Binding-site contacts:
Ligand atom O3 contacts residue ILE244 of chain 1.A at 3.5 Å (h-bond).
Ligand atom C11 contacts residue GLN284 of chain 1.A at 2.9 Å.
Ligand atom C14 contacts residue GLN284 of chain 1.A at 3.0 Å.
Ligand atom N2 contacts residue ASP60 of chain 1.A at 2.8 Å (salt-bridge).
Ligand atom C29 contacts residue ASP60 of chain 1.A at 3.5 Å.
Ligand atom O3 contacts residue SER241 of chain 1.A at 3.5 Å (h-bond).
Ligand atom C42 contacts residue PRO286 of chain 1.A at 3.5 Å (hydrophobic).
Ligand atom P1 contacts residue SER241 of chain 1.A at 3.2 Å.
Ligand atom N5 contacts residue GLN284 of chain 1.A at 3.6 Å (h-bond).
Ligand atom C18 contacts residue ASP60 of chain 1.A at 3.2 Å.
Ligand atom C13 contacts residue ASP60 of chain 1.A at 3.0 Å.
Ligand atom C25 contacts residue ASP60 of chain 1.A at 3.2 Å.
Ligand atom C24 contacts residue ASP60 of chain 1.A at 3.1 Å.
Ligand atom O2 contacts residue CYS240 of chain 1.A at 3.4 Å.
Ligand atom C6 contacts residue SER241 of chain 1.A at 3.6 Å.
Ligand atom C7 contacts residue SER241 of chain 1.A at 3.0 Å.
Ligand atom O1 contacts residue ARG246 of chain 1.A at 2.5 Å (salt-bridge).
Ligand atom N1 contacts residue ASP60 of chain 1.A at 3.1 Å (salt-bridge).
Ligand atom C11 contacts residue ASP60 of chain 1.A at 3.5 Å.
Ligand atom O1 contacts residue GLY245 of chain 1.A at 3.1 Å.
Ligand atom O3 contacts residue CYS240 of chain 1.A at 2.9 Å (h-bond).
Ligand atom O3 contacts residue ALA242 of chain 1.A at 3.5 Å (h-bond).
Ligand atom C29 contacts residue TYR58 of chain 1.A at 3.6 Å (hydrophobic).
Ligand atom N4 contacts residue GLN284 of chain 1.A at 3.2 Å (h-bond).
Ligand atom C13 contacts residue GLN284 of chain 1.A at 3.4 Å.
Ligand atom C3 contacts residue GLN284 of chain 1.A at 3.5 Å.
Ligand atom P1 contacts residue CYS240 of chain 1.A at 3.5 Å.
Ligand atom C15 contacts residue PHE281 of chain 1.A at 3.7 Å (hydrophobic).
Ligand atom N3 contacts residue ASP60 of chain 1.A at 3.1 Å (salt-bridge).
Ligand atom O2 contacts residue SER241 of chain 1.A at 2.4 Å (h-bond).
Ligand atom O1 contacts residue CYS240 of chain 1.A at 3.5 Å (h-bond).
Ligand atom O3 contacts residue GLY245 of chain 1.A at 3.0 Å (h-bond).
Ligand atom C42 contacts residue GLU33 of chain 1.A at 3.3 Å.
Ligand atom C2 contacts residue SER241 of chain 1.A at 3.4 Å.
Ligand atom C33 contacts residue ARG36 of chain 1.A at 3.2 Å.
Ligand atom C12 contacts residue GLN284 of chain 1.A at 3.5 Å.
Ligand atom C1 contacts residue SER241 of chain 1.A at 3.7 Å.
Ligand atom C26 contacts residue ASP60 of chain 1.A at 3.6 Å.
Ligand atom C22 contacts residue PHE281 of chain 1.A at 3.4 Å (hydrophobic).
Ligand atom C23 contacts residue ASP60 of chain 1.A at 3.5 Å.

Sequence of chain 1.A:
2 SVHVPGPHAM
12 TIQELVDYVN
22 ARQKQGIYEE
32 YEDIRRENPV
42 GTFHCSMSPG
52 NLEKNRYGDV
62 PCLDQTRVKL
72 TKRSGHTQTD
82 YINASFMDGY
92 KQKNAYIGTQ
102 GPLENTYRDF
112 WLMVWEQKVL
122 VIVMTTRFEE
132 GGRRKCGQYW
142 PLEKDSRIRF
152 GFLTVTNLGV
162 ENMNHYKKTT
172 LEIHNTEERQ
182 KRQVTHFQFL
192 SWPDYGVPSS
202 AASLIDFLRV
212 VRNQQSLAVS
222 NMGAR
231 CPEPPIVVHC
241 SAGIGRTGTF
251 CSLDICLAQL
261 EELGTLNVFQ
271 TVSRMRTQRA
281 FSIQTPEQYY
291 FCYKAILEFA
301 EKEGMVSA

The protein below binds the small molecule below.
Small molecule (SMILES): COc1cc(CC(=O)NC[C@@H](NC(=O)[C@H](CCCNC(=O)c2cccc(I)c2)NC(=O)[C@H](Cc2ccc(C(F)(F)P(=O)(O)O)cc2)NC(=O)c2ccc(Br)c(C)c2)C(N)=O)ccc1O